A small-molecule ligand and the protein it binds are described below.
Small molecule (SMILES): N[C@H](CCCP(=O)(O)O)C(=O)O

Binding-site contacts:
Ligand atom OAE contacts residue 5OY1 of chain 1.D at 0.2 Å (h-bond).
Ligand atom O contacts residue ARG100 of chain 1.A at 3.0 Å (salt-bridge).
Ligand atom O contacts residue 5OY1 of chain 1.D at 0.2 Å (h-bond).
Ligand atom OAF contacts residue THR147 of chain 1.A at 4.1 Å.
Ligand atom CA contacts residue 5OY1 of chain 1.D at 0.9 Å.
Ligand atom OXT contacts residue THR95 of chain 1.A at 2.6 Å (h-bond).
Ligand atom OXT contacts residue 5OY1 of chain 1.D at 0.5 Å (h-bond).
Ligand atom N contacts residue TYR223 of chain 1.A at 3.9 Å.
Ligand atom CAI contacts residue 5OY1 of chain 1.D at 0.2 Å.
Ligand atom CB contacts residue 5OY1 of chain 1.D at 0.4 Å.
Ligand atom C contacts residue THR95 of chain 1.A at 3.8 Å.
Ligand atom OAF contacts residue SER146 of chain 1.A at 2.7 Å (h-bond).
Ligand atom C contacts residue ASP93 of chain 1.A at 3.9 Å.
Ligand atom CB contacts residue TYR65 of chain 1.A at 3.6 Å (hydrophobic).
Ligand atom N contacts residue 5OY1 of chain 1.D at 0.3 Å (h-bond).
Ligand atom OAE contacts residue GLU197 of chain 1.A at 2.4 Å (salt-bridge).
Ligand atom CAG contacts residue 5OY1 of chain 1.D at 0.4 Å.
Ligand atom N contacts residue ASP93 of chain 1.A at 3.0 Å (salt-bridge).
Ligand atom C contacts residue TYR65 of chain 1.A at 3.7 Å (hydrophobic).
Ligand atom OXT contacts residue TYR65 of chain 1.A at 4.2 Å.
Ligand atom CA contacts residue ASP93 of chain 1.A at 3.1 Å.
Ligand atom C contacts residue ARG100 of chain 1.A at 3.5 Å.
Ligand atom PAL contacts residue 5OY1 of chain 1.D at 0.1 Å.
Ligand atom CAG contacts residue GLU197 of chain 1.A at 4.0 Å.
Ligand atom OXT contacts residue ARG100 of chain 1.A at 2.8 Å (salt-bridge).
Ligand atom PAL contacts residue SER146 of chain 1.A at 3.7 Å.
Ligand atom OAC contacts residue 5OY1 of chain 1.D at 0.1 Å (h-bond).
Ligand atom CAI contacts residue GLU197 of chain 1.A at 3.8 Å.
Ligand atom OAF contacts residue GLU197 of chain 1.A at 3.5 Å (salt-bridge).
Ligand atom CA contacts residue TYR65 of chain 1.A at 3.5 Å (hydrophobic).
Ligand atom CAI contacts residue SER146 of chain 1.A at 3.5 Å.
Ligand atom OXT contacts residue ASP93 of chain 1.A at 3.7 Å.
Ligand atom OAF contacts residue GLY145 of chain 1.A at 3.8 Å.
Ligand atom C contacts residue 5OY1 of chain 1.D at 0.2 Å.
Ligand atom OXT contacts residue LEU94 of chain 1.A at 3.6 Å.
Ligand atom O contacts residue TYR65 of chain 1.A at 3.5 Å.
Ligand atom N contacts residue THR95 of chain 1.A at 3.0 Å (h-bond).
Ligand atom PAL contacts residue GLU197 of chain 1.A at 3.4 Å.
Ligand atom CA contacts residue THR95 of chain 1.A at 4.1 Å.
Ligand atom OAF contacts residue 5OY1 of chain 1.D at 0.1 Å (h-bond).

Sequence of chain 1.A:
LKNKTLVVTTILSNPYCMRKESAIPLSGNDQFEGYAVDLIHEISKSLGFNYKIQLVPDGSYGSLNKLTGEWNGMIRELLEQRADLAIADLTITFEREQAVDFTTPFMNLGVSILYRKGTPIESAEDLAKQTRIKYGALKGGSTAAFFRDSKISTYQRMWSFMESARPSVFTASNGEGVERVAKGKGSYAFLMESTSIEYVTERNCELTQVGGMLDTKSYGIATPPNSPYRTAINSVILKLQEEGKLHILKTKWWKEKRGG